The protein below binds the small molecule below.
Small molecule (SMILES): O=C1NC=C(F)[C@H](O)N1

Binding-site contacts:
Ligand atom O2 contacts residue HIS218 of chain 1.A at 3.5 Å.
Ligand atom N3 contacts residue HIS218 of chain 1.A at 3.4 Å.
Ligand atom C2 contacts residue GLN160 of chain 1.A at 3.8 Å.
Ligand atom F5 contacts residue HIS67 of chain 1.A at 3.6 Å.
Ligand atom F5 contacts residue TRP323 of chain 1.A at 3.5 Å.
Ligand atom O4 contacts residue FE1 of chain 1.B at 2.0 Å.
Ligand atom N3 contacts residue LEU85 of chain 1.A at 3.5 Å.
Ligand atom O2 contacts residue PHE158 of chain 1.A at 3.4 Å.
Ligand atom F5 contacts residue SER318 of chain 1.A at 3.0 Å.
Ligand atom N3 contacts residue GLU221 of chain 1.A at 2.8 Å (salt-bridge).
Ligand atom F5 contacts residue ASP317 of chain 1.A at 3.2 Å.
Ligand atom O2 contacts residue ILE187 of chain 1.A at 3.7 Å.
Ligand atom N1 contacts residue HIS67 of chain 1.A at 3.9 Å.
Ligand atom N1 contacts residue GLN160 of chain 1.A at 2.9 Å (h-bond).
Ligand atom O4 contacts residue HIS250 of chain 1.A at 2.8 Å (h-bond).
Ligand atom O2 contacts residue LEU85 of chain 1.A at 3.6 Å.
Ligand atom C2 contacts residue HIS218 of chain 1.A at 3.5 Å.
Ligand atom O4 contacts residue HIS67 of chain 1.A at 3.5 Å (h-bond).
Ligand atom O4 contacts residue GLU221 of chain 1.A at 3.8 Å.
Ligand atom O4 contacts residue HIS218 of chain 1.A at 3.2 Å (h-bond).
Ligand atom O2 contacts residue GLN160 of chain 1.A at 3.1 Å (h-bond).
Ligand atom O4 contacts residue ASP317 of chain 1.A at 2.7 Å (salt-bridge).
Ligand atom C2 contacts residue LEU85 of chain 1.A at 3.6 Å (hydrophobic).
Ligand atom O4 contacts residue HIS65 of chain 1.A at 3.6 Å.
Ligand atom C4 contacts residue HIS250 of chain 1.A at 3.8 Å.
Ligand atom C6 contacts residue TRP323 of chain 1.A at 3.4 Å (hydrophobic).
Ligand atom C5 contacts residue HIS67 of chain 1.A at 3.5 Å.
Ligand atom C4 contacts residue FE1 of chain 1.B at 3.2 Å.
Ligand atom C5 contacts residue ASP317 of chain 1.A at 3.8 Å.
Ligand atom C6 contacts residue HIS67 of chain 1.A at 3.5 Å.
Ligand atom C4 contacts residue GLU221 of chain 1.A at 3.5 Å.
Ligand atom C2 contacts residue GLU221 of chain 1.A at 3.7 Å.
Ligand atom N1 contacts residue PHE158 of chain 1.A at 3.9 Å.
Ligand atom C4 contacts residue ASP317 of chain 1.A at 3.5 Å.
Ligand atom C5 contacts residue FE1 of chain 1.B at 3.4 Å.
Ligand atom N3 contacts residue FE1 of chain 1.B at 3.7 Å.
Ligand atom F5 contacts residue FE1 of chain 1.B at 3.7 Å.
Ligand atom N1 contacts residue TRP323 of chain 1.A at 3.7 Å.
Ligand atom C5 contacts residue TRP323 of chain 1.A at 3.6 Å (hydrophobic).
Ligand atom O2 contacts residue GLU221 of chain 1.A at 3.7 Å.

Sequence of chain 1.A:
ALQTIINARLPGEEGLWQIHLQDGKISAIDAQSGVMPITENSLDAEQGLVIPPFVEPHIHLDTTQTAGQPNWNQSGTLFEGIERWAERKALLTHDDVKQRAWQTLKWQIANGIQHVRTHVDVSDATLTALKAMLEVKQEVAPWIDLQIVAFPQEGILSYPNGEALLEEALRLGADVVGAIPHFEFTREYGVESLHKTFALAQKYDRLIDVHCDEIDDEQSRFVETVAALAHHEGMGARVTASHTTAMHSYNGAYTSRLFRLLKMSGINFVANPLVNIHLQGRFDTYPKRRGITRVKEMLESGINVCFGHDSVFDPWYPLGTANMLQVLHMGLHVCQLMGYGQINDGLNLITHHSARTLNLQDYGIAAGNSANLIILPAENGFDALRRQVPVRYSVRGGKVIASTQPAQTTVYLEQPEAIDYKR